Binding-site contacts:
Ligand atom N16 contacts residue LEU100 of chain 1.B at 2.8 Å (h-bond).
Ligand atom C23 contacts residue ASP146 of chain 1.B at 3.5 Å.
Ligand atom C19 contacts residue THR159 of chain 1.B at 3.3 Å.
Ligand atom C1 contacts residue GLY103 of chain 1.B at 3.7 Å.
Ligand atom N10 contacts residue LEU100 of chain 1.B at 2.9 Å (h-bond).
Ligand atom N14 contacts residue LEU149 of chain 1.B at 3.9 Å.
Ligand atom C4 contacts residue LEU100 of chain 1.B at 3.7 Å (hydrophobic).
Ligand atom C22 contacts residue THR159 of chain 1.B at 3.6 Å.
Ligand atom C11 contacts residue LEU149 of chain 1.B at 3.5 Å (hydrophobic).
Ligand atom C17 contacts residue ALA50 of chain 1.B at 3.8 Å (hydrophobic).
Ligand atom N16 contacts residue TYR99 of chain 1.B at 3.2 Å.
Ligand atom N26 contacts residue ASN147 of chain 1.B at 2.9 Å (h-bond).
Ligand atom N10 contacts residue TYR99 of chain 1.B at 3.4 Å.
Ligand atom N14 contacts residue ALA50 of chain 1.B at 3.9 Å.
Ligand atom C11 contacts residue LEU100 of chain 1.B at 3.7 Å (hydrophobic).
Ligand atom N26 contacts residue ASP160 of chain 1.B at 2.9 Å (salt-bridge).
Ligand atom C9 contacts residue LEU100 of chain 1.B at 3.7 Å (hydrophobic).
Ligand atom N14 contacts residue TYR99 of chain 1.B at 3.5 Å.
Ligand atom C9 contacts residue LEU149 of chain 1.B at 3.9 Å (hydrophobic).
Ligand atom S3 contacts residue LEU100 of chain 1.B at 3.1 Å (h-bond).
Ligand atom C18 contacts residue VAL37 of chain 1.B at 3.8 Å (hydrophobic).
Ligand atom C23 contacts residue ASP160 of chain 1.B at 3.3 Å.
Ligand atom N16 contacts residue GLU98 of chain 1.B at 3.9 Å.
Ligand atom N14 contacts residue LEU100 of chain 1.B at 3.7 Å.
Ligand atom C13 contacts residue LEU149 of chain 1.B at 3.8 Å (hydrophobic).
Ligand atom N26 contacts residue ASP146 of chain 1.B at 2.9 Å (salt-bridge).
Ligand atom S3 contacts residue ALA101 of chain 1.B at 3.8 Å.
Ligand atom S3 contacts residue GLY103 of chain 1.B at 3.8 Å.
Ligand atom S3 contacts residue TYR99 of chain 1.B at 3.8 Å.
Ligand atom N8 contacts residue LEU149 of chain 1.B at 3.5 Å.
Ligand atom C11 contacts residue TYR99 of chain 1.B at 3.5 Å (hydrophobic).
Ligand atom C2 contacts residue GLY103 of chain 1.B at 3.5 Å.
Ligand atom C13 contacts residue ALA50 of chain 1.B at 3.8 Å (hydrophobic).
Ligand atom C12 contacts residue LEU149 of chain 1.B at 3.6 Å (hydrophobic).
Ligand atom C7 contacts residue LEU149 of chain 1.B at 3.8 Å (hydrophobic).
Ligand atom C22 contacts residue ASP146 of chain 1.B at 3.9 Å.
Ligand atom N14 contacts residue GLU98 of chain 1.B at 3.1 Å (salt-bridge).
Ligand atom N16 contacts residue LEU149 of chain 1.B at 3.6 Å.
Ligand atom C22 contacts residue ASP160 of chain 1.B at 3.2 Å.
Ligand atom C24 contacts residue ASP146 of chain 1.B at 3.4 Å.

The protein below binds the small molecule below.
Small molecule (SMILES): NC1CCN(c2nc(Nc3cc(C4CC4)[nH]n3)c3sccc3n2)CC1

Sequence of chain 1.B:
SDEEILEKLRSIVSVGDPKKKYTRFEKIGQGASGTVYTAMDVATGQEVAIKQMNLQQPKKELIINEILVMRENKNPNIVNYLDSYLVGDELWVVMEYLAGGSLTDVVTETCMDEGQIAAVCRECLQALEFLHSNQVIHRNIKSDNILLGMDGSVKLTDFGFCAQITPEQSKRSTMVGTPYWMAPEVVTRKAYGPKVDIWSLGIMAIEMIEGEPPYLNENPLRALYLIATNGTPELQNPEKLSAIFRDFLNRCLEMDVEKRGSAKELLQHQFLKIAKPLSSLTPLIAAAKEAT